The protein below binds the small molecule below.
Small molecule (SMILES): CC(=O)N[C@@H]1[C@@H](O[C@@H]2O[C@@H](C)[C@@H](O)[C@@H](O)[C@@H]2O)[C@H](O[C@@H]2O[C@H](CO)[C@H](O)[C@H](O)[C@H]2O[C@@H]2O[C@@H](C)[C@@H](O)[C@@H](O)[C@@H]2O)[C@@H](CO)O[C@H]1O

Sequence of chain 2.B:
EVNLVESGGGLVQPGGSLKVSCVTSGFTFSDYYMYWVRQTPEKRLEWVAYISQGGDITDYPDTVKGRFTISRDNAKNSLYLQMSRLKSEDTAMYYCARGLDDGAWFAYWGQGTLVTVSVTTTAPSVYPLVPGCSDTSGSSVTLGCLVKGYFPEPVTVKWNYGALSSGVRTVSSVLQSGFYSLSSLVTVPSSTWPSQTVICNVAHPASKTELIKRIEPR

Binding-site contacts:
Ligand atom C3 contacts residue TYR35 of chain 2.B at 3.3 Å (hydrophobic).
Ligand atom C1 contacts residue HIS31 of chain 2.A at 3.8 Å.
Ligand atom O3 contacts residue HIS31 of chain 2.A at 2.7 Å.
Ligand atom C8 contacts residue ASP101 of chain 2.B at 3.8 Å.
Ligand atom C6 contacts residue TYR33 of chain 2.B at 3.9 Å (hydrophobic).
Ligand atom C6 contacts residue TYR37 of chain 2.A at 3.4 Å (hydrophobic).
Ligand atom O4 contacts residue TRP105 of chain 2.B at 3.3 Å.
Ligand atom C2 contacts residue NON1 of chain 2.D at 3.7 Å.
Ligand atom O7 contacts residue TYR32 of chain 2.B at 3.2 Å.
Ligand atom C4 contacts residue TRP105 of chain 2.B at 3.6 Å (hydrophobic).
Ligand atom O3 contacts residue TRP105 of chain 2.B at 3.7 Å.
Ligand atom C8 contacts residue ASP31 of chain 2.B at 3.9 Å.
Ligand atom C2 contacts residue LEU100 of chain 2.B at 3.6 Å (hydrophobic).
Ligand atom O5 contacts residue TYR33 of chain 2.B at 3.6 Å.
Ligand atom C6 contacts residue TRP105 of chain 2.B at 3.7 Å (hydrophobic).
Ligand atom O7 contacts residue GLN53 of chain 2.B at 3.6 Å.
Ligand atom O1 contacts residue GLN53 of chain 2.B at 2.8 Å (h-bond).
Ligand atom O3 contacts residue ALA104 of chain 2.B at 3.0 Å (h-bond).
Ligand atom C3 contacts residue ALA104 of chain 2.B at 3.9 Å (hydrophobic).
Ligand atom C7 contacts residue ASP31 of chain 2.B at 3.9 Å.
Ligand atom C6 contacts residue TYR33 of chain 2.B at 3.4 Å (hydrophobic).
Ligand atom C2 contacts residue HIS31 of chain 2.A at 3.9 Å.
Ligand atom O7 contacts residue TYR33 of chain 2.B at 3.2 Å (h-bond).
Ligand atom O3 contacts residue TYR35 of chain 2.B at 2.7 Å (h-bond).
Ligand atom O4 contacts residue GLY103 of chain 2.B at 3.6 Å.
Ligand atom O4 contacts residue TRP105 of chain 2.B at 3.1 Å.
Ligand atom O5 contacts residue NON1 of chain 2.D at 2.9 Å.
Ligand atom C1 contacts residue NON1 of chain 2.D at 2.4 Å.
Ligand atom O2 contacts residue HIS31 of chain 2.A at 3.6 Å.
Ligand atom O4 contacts residue ALA104 of chain 2.B at 3.4 Å (h-bond).
Ligand atom O7 contacts residue ASP31 of chain 2.B at 3.6 Å.
Ligand atom C5 contacts residue TYR33 of chain 2.B at 3.8 Å (hydrophobic).
Ligand atom C6 contacts residue TYR35 of chain 2.B at 3.6 Å (hydrophobic).
Ligand atom C2 contacts residue TYR33 of chain 2.B at 3.9 Å (hydrophobic).
Ligand atom C8 contacts residue TYR32 of chain 2.B at 3.3 Å (hydrophobic).
Ligand atom O6 contacts residue TYR35 of chain 2.B at 2.7 Å (h-bond).
Ligand atom O6 contacts residue TRP105 of chain 2.B at 3.7 Å.
Ligand atom C4 contacts residue TYR33 of chain 2.B at 3.8 Å (hydrophobic).
Ligand atom N2 contacts residue NON1 of chain 2.D at 3.9 Å.
Ligand atom O1 contacts residue NON1 of chain 2.D at 1.4 Å.

Sequence of chain 2.A:
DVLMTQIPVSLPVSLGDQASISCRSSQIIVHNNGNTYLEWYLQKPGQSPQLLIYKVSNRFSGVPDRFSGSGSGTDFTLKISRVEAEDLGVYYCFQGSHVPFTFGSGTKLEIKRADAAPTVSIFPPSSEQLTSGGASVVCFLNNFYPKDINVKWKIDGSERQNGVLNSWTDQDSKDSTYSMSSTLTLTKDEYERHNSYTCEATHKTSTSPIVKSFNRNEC